Sequence of chain 1.A:
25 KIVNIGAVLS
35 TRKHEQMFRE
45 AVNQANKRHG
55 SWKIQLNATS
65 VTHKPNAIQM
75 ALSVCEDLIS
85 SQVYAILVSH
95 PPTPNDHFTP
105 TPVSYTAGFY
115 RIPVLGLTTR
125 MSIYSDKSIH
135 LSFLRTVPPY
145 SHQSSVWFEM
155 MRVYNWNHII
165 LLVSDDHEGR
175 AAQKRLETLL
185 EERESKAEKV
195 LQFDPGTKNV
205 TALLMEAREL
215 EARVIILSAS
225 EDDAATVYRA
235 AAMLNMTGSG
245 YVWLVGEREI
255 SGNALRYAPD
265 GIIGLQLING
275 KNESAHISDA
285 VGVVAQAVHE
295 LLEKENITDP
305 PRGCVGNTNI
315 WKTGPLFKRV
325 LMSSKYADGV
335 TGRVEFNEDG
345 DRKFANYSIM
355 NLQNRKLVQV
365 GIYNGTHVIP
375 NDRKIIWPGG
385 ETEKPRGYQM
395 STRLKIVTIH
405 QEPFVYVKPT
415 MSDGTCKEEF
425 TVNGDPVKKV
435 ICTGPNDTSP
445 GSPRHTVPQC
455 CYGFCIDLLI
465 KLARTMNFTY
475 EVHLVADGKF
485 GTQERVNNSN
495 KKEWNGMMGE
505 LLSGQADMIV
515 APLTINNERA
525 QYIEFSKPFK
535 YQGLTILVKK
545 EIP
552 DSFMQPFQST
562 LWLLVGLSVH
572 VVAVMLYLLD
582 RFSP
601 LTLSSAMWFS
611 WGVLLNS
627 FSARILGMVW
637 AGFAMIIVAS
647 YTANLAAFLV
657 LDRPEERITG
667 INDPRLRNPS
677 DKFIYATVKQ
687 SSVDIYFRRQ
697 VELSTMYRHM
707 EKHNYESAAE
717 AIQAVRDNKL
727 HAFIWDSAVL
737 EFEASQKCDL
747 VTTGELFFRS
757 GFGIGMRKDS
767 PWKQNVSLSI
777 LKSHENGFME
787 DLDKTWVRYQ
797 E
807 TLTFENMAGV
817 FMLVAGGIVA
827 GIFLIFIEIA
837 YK

The small molecule below binds the protein below.
Small molecule (SMILES): CC(=O)N[C@@H]1[C@@H](O)[C@H](O)[C@@H](CO)O[C@H]1O

Binding-site contacts:
Ligand atom C3 contacts residue ASN300 of chain 1.A at 3.8 Å.
Ligand atom C1 contacts residue ASN300 of chain 1.A at 1.4 Å.
Ligand atom O7 contacts residue ASN300 of chain 1.A at 4.4 Å.
Ligand atom C7 contacts residue ASN300 of chain 1.A at 4.0 Å.
Ligand atom O5 contacts residue ASN300 of chain 1.A at 2.4 Å (h-bond).
Ligand atom C4 contacts residue ASN300 of chain 1.A at 4.2 Å.
Ligand atom C2 contacts residue ASN300 of chain 1.A at 2.5 Å.
Ligand atom N2 contacts residue ASN300 of chain 1.A at 2.9 Å (h-bond).
Ligand atom C5 contacts residue ASN300 of chain 1.A at 3.7 Å.